A small-molecule ligand and the protein it binds are described below.
Small molecule (SMILES): COc1ccc(NC(=O)Nc2ccncc2)cc1

Binding-site contacts:
Ligand atom C13 contacts residue LYS131 of chain 1.A at 3.8 Å.
Ligand atom C10 contacts residue JHJ1 of chain 1.C at 4.0 Å.
Ligand atom C04 contacts residue MET133 of chain 1.A at 3.8 Å (hydrophobic).
Ligand atom C15 contacts residue LYS131 of chain 1.A at 3.7 Å.
Ligand atom O11 contacts residue LYS131 of chain 1.A at 3.8 Å.
Ligand atom N09 contacts residue MET133 of chain 1.A at 4.1 Å.
Ligand atom C06 contacts residue LYS131 of chain 1.A at 4.1 Å.
Ligand atom O02 contacts residue GLN123 of chain 1.A at 4.0 Å.
Ligand atom C15 contacts residue JHJ1 of chain 1.C at 4.0 Å.
Ligand atom C01 contacts residue GLN123 of chain 1.A at 2.8 Å.
Ligand atom N09 contacts residue LYS131 of chain 1.A at 3.5 Å (salt-bridge).
Ligand atom C05 contacts residue JHJ1 of chain 1.C at 4.2 Å.
Ligand atom N12 contacts residue LYS131 of chain 1.A at 3.6 Å.
Ligand atom C17 contacts residue GLU132 of chain 1.A at 4.2 Å.
Ligand atom C04 contacts residue JHJ1 of chain 1.C at 4.4 Å.
Ligand atom C01 contacts residue TRP125 of chain 1.A at 4.2 Å (hydrophobic).
Ligand atom C05 contacts residue LYS131 of chain 1.A at 3.8 Å.
Ligand atom N09 contacts residue GLU132 of chain 1.A at 2.9 Å (salt-bridge).
Ligand atom C18 contacts residue JHJ1 of chain 1.C at 3.4 Å.
Ligand atom C10 contacts residue LYS131 of chain 1.A at 3.9 Å.
Ligand atom C06 contacts residue GLU132 of chain 1.A at 4.0 Å.
Ligand atom C13 contacts residue JHJ1 of chain 1.C at 3.5 Å.
Ligand atom C04 contacts residue PRO126 of chain 1.A at 4.3 Å (hydrophobic).
Ligand atom C06 contacts residue JHJ1 of chain 1.C at 3.7 Å.
Ligand atom C14 contacts residue JHJ1 of chain 1.C at 3.7 Å.
Ligand atom C08 contacts residue JHJ1 of chain 1.C at 3.7 Å.
Ligand atom C18 contacts residue GLU132 of chain 1.A at 3.8 Å.
Ligand atom C17 contacts residue JHJ1 of chain 1.C at 3.2 Å.
Ligand atom C10 contacts residue GLU132 of chain 1.A at 3.2 Å.
Ligand atom C13 contacts residue GLU132 of chain 1.A at 3.6 Å.
Ligand atom C06 contacts residue MET133 of chain 1.A at 3.9 Å (hydrophobic).
Ligand atom C18 contacts residue LYS131 of chain 1.A at 4.2 Å.
Ligand atom N12 contacts residue GLU132 of chain 1.A at 2.6 Å (salt-bridge).
Ligand atom C07 contacts residue JHJ1 of chain 1.C at 3.4 Å.
Ligand atom C05 contacts residue MET133 of chain 1.A at 3.3 Å (hydrophobic).
Ligand atom C03 contacts residue JHJ1 of chain 1.C at 4.1 Å.
Ligand atom N09 contacts residue JHJ1 of chain 1.C at 4.0 Å.
Ligand atom N12 contacts residue JHJ1 of chain 1.C at 3.7 Å.
Ligand atom C14 contacts residue LYS131 of chain 1.A at 3.4 Å.
Ligand atom N16 contacts residue JHJ1 of chain 1.C at 3.6 Å.

Sequence of chain 1.A:
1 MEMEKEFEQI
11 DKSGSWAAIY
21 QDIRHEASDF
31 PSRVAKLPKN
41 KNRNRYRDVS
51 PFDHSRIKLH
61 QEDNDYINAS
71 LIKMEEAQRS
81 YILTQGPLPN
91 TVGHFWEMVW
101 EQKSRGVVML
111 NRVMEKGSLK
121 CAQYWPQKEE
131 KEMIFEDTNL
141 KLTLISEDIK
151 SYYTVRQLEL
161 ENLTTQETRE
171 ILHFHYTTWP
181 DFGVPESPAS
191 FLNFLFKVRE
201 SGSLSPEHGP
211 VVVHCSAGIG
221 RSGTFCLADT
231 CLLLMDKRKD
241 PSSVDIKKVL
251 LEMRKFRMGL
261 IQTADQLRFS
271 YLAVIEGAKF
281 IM